Sequence of chain 1.A:
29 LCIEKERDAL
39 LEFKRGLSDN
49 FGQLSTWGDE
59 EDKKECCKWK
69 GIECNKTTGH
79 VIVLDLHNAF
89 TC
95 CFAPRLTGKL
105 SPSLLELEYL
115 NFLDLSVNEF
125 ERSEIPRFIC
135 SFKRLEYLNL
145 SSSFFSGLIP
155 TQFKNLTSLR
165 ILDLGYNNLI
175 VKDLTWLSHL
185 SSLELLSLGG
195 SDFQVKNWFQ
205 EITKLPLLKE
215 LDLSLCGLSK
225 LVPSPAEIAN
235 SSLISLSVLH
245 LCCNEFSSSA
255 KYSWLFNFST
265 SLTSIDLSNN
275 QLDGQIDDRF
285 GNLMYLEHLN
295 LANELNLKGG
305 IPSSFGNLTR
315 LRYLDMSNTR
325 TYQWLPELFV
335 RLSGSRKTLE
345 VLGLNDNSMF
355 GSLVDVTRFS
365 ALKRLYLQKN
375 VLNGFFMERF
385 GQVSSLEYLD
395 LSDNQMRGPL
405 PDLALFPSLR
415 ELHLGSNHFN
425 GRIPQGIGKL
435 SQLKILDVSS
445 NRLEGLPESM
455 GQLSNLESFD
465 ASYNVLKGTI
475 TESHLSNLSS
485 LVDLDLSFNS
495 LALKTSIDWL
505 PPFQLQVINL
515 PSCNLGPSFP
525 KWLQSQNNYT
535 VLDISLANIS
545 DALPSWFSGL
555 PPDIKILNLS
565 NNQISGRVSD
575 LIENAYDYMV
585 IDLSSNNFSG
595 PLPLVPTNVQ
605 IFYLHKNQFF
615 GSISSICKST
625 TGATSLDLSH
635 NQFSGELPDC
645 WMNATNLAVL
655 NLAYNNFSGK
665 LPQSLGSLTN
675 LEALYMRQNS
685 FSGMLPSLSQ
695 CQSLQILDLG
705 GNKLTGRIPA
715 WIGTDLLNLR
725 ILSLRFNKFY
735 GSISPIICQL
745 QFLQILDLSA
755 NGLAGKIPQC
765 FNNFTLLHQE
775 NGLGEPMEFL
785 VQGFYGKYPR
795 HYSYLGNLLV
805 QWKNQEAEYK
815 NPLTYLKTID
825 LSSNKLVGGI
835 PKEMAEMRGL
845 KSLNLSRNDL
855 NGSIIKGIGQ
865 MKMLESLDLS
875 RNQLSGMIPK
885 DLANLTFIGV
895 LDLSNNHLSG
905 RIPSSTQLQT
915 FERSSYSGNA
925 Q

Binding-site contacts:
Ligand atom C8 contacts residue CYS134 of chain 1.A at 3.6 Å (hydrophobic).
Ligand atom C4 contacts residue ASN159 of chain 1.A at 4.2 Å.
Ligand atom C5 contacts residue ASN159 of chain 1.A at 3.7 Å.
Ligand atom C2 contacts residue ASN159 of chain 1.A at 2.5 Å.
Ligand atom N2 contacts residue ASN159 of chain 1.A at 2.9 Å (h-bond).
Ligand atom C3 contacts residue ASN159 of chain 1.A at 3.8 Å.
Ligand atom O5 contacts residue ASN159 of chain 1.A at 2.4 Å (h-bond).
Ligand atom C1 contacts residue ASN159 of chain 1.A at 1.4 Å.
Ligand atom O7 contacts residue ASN159 of chain 1.A at 4.3 Å.
Ligand atom C8 contacts residue GLN156 of chain 1.A at 3.9 Å.
Ligand atom C8 contacts residue ASN159 of chain 1.A at 4.3 Å.
Ligand atom C7 contacts residue CYS134 of chain 1.A at 4.4 Å (hydrophobic).
Ligand atom C7 contacts residue ASN159 of chain 1.A at 3.8 Å.

The small molecule below binds the protein below.
Small molecule (SMILES): CC(=O)N[C@@H]1[C@@H](O)[C@H](O)[C@@H](CO)O[C@H]1O